Binding-site contacts:
Ligand atom C7 contacts residue ASN12 of chain 46.B at 3.9 Å.
Ligand atom N2 contacts residue ASN12 of chain 46.B at 3.8 Å.
Ligand atom O5 contacts residue ASN12 of chain 46.B at 2.7 Å (h-bond).
Ligand atom O7 contacts residue ASN12 of chain 46.B at 3.7 Å.
Ligand atom C1 contacts residue ASN12 of chain 46.B at 2.2 Å.
Ligand atom C5 contacts residue ASN12 of chain 46.B at 4.1 Å.
Ligand atom C2 contacts residue ASN12 of chain 46.B at 3.2 Å.

This small molecule binds to this protein.
Small molecule (SMILES): CC(=O)N[C@H]1[C@H](O[C@H]2[C@H](O)[C@@H](NC(C)=O)CO[C@@H]2CO)O[C@H](CO)[C@@H](O)[C@@H]1O

Sequence of chain 46.B:
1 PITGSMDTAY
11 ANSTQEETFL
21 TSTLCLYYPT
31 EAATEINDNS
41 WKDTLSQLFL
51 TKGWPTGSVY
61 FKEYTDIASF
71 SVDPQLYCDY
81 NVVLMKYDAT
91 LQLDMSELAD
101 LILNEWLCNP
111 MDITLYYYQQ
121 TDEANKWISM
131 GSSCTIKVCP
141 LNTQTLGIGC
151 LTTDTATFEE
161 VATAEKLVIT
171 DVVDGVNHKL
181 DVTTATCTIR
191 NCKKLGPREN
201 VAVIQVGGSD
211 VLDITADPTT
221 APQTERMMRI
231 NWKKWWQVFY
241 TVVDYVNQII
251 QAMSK